Sequence of chain 2.B:
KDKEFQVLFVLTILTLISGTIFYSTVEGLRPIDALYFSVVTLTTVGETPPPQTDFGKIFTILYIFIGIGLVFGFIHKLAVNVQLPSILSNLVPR

A protein and the small-molecule ligand that binds it are described below.
Small molecule (SMILES): NCC(=O)O

Binding-site contacts:
Ligand atom O contacts residue PRO52 of chain 2.B at 3.6 Å (h-bond).
Ligand atom C contacts residue GLY1 of chain 2.Q at 3.8 Å.
Ligand atom OXT contacts residue GLU29 of chain 2.B at 4.0 Å.
Ligand atom N contacts residue PRO52 of chain 2.B at 4.2 Å.
Ligand atom OXT contacts residue LEU31 of chain 2.B at 4.3 Å.
Ligand atom CA contacts residue LEU31 of chain 2.B at 4.2 Å (hydrophobic).
Ligand atom N contacts residue PRO51 of chain 2.B at 3.8 Å.
Ligand atom O contacts residue THR50 of chain 2.B at 4.3 Å.
Ligand atom OXT contacts residue PRO52 of chain 2.B at 3.9 Å.
Ligand atom C contacts residue PRO51 of chain 2.B at 3.7 Å (hydrophobic).
Ligand atom C contacts residue PRO52 of chain 2.B at 3.8 Å (hydrophobic).
Ligand atom O contacts residue PRO51 of chain 2.B at 2.5 Å (h-bond).
Ligand atom OXT contacts residue GLY1 of chain 2.Q at 4.4 Å.
Ligand atom OXT contacts residue PRO51 of chain 2.B at 4.3 Å.
Ligand atom O contacts residue GLY1 of chain 2.Q at 3.5 Å (h-bond).
Ligand atom CA contacts residue GLY1 of chain 2.Q at 4.0 Å.
Ligand atom OXT contacts residue PRO53 of chain 2.B at 3.9 Å.
Ligand atom O contacts residue PHE39 of chain 2.B at 4.2 Å.